Binding-site contacts:
Ligand atom C1 contacts residue HIS79 of chain 1.A at 4.0 Å.
Ligand atom C13 contacts residue HIS79 of chain 1.A at 4.0 Å.
Ligand atom C11 contacts residue CYS83 of chain 1.A at 3.9 Å (hydrophobic).
Ligand atom C8 contacts residue HIS79 of chain 1.A at 3.9 Å.
Ligand atom N1 contacts residue HIS79 of chain 1.A at 4.0 Å.
Ligand atom C2 contacts residue ASN66 of chain 1.A at 3.6 Å.
Ligand atom O1 contacts residue HIS262 of chain 1.A at 3.6 Å.
Ligand atom C12 contacts residue CYS80 of chain 1.A at 4.0 Å (hydrophobic).
Ligand atom C4 contacts residue HIS262 of chain 1.A at 3.9 Å.
Ligand atom O3 contacts residue ASN66 of chain 1.A at 4.0 Å.
Ligand atom C2 contacts residue HIS79 of chain 1.A at 4.0 Å.
Ligand atom O3 contacts residue LYS62 of chain 1.A at 2.7 Å (salt-bridge).
Ligand atom C7 contacts residue GLN82 of chain 1.A at 4.0 Å.
Ligand atom C6 contacts residue ALA260 of chain 1.A at 3.6 Å (hydrophobic).
Ligand atom C6 contacts residue HIS79 of chain 1.A at 3.8 Å.
Ligand atom C6 contacts residue HIS262 of chain 1.A at 4.0 Å.
Ligand atom C7 contacts residue HIS79 of chain 1.A at 3.1 Å.
Ligand atom C5 contacts residue PRO263 of chain 1.A at 3.8 Å (hydrophobic).
Ligand atom C10 contacts residue CYS83 of chain 1.A at 2.5 Å (hydrophobic).
Ligand atom C1 contacts residue CYS83 of chain 1.A at 3.4 Å (hydrophobic).
Ligand atom C4 contacts residue PRO263 of chain 1.A at 4.0 Å (hydrophobic).
Ligand atom C5 contacts residue HIS262 of chain 1.A at 4.0 Å.
Ligand atom C6 contacts residue LEU261 of chain 1.A at 4.1 Å (hydrophobic).
Ligand atom C11 contacts residue CYS80 of chain 1.A at 4.0 Å (hydrophobic).
Ligand atom N2 contacts residue LYS62 of chain 1.A at 3.8 Å.
Ligand atom C8 contacts residue CYS83 of chain 1.A at 2.9 Å (hydrophobic).
Ligand atom O2 contacts residue LEU59 of chain 1.A at 3.2 Å.
Ligand atom C3 contacts residue HIS262 of chain 1.A at 3.9 Å.
Ligand atom N2 contacts residue CYS80 of chain 1.A at 4.0 Å.
Ligand atom O2 contacts residue LEU63 of chain 1.A at 3.4 Å.
Ligand atom N2 contacts residue LEU59 of chain 1.A at 3.8 Å.
Ligand atom C11 contacts residue LYS62 of chain 1.A at 3.7 Å.
Ligand atom N2 contacts residue LEU63 of chain 1.A at 3.8 Å.
Ligand atom O2 contacts residue CYS80 of chain 1.A at 3.3 Å.
Ligand atom C12 contacts residue LYS62 of chain 1.A at 3.8 Å.
Ligand atom C3 contacts residue ASN66 of chain 1.A at 3.9 Å.
Ligand atom O3 contacts residue LEU63 of chain 1.A at 3.3 Å.
Ligand atom N1 contacts residue ASN66 of chain 1.A at 3.3 Å (h-bond).
Ligand atom O1 contacts residue CYS83 of chain 1.A at 3.1 Å (h-bond).
Ligand atom C9 contacts residue CYS83 of chain 1.A at 1.8 Å (hydrophobic).

A small-molecule ligand and the protein it binds are described below.
Small molecule (SMILES): O=C(Nc1ccccc1)c1cc([N+](=O)[O-])ccc1Cl

Sequence of chain 1.A:
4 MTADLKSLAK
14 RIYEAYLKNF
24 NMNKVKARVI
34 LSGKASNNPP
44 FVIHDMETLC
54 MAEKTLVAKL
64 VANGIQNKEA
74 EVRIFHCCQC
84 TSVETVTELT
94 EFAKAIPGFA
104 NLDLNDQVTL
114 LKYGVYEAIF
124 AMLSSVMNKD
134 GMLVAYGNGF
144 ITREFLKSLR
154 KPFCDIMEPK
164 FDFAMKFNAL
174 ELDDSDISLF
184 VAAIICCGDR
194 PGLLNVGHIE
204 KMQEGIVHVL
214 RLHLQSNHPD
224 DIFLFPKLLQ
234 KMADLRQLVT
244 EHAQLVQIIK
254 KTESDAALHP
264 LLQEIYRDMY